Binding-site contacts:
Ligand atom O6 contacts residue THR618 of chain 1.C at 3.3 Å (h-bond).
Ligand atom C7 contacts residue ASN616 of chain 1.C at 3.9 Å.
Ligand atom C5 contacts residue ASN616 of chain 1.C at 3.7 Å.
Ligand atom C2 contacts residue ASN616 of chain 1.C at 2.5 Å.
Ligand atom C4 contacts residue ASN616 of chain 1.C at 4.2 Å.
Ligand atom O5 contacts residue ASN616 of chain 1.C at 2.4 Å (h-bond).
Ligand atom C1 contacts residue THR618 of chain 1.C at 4.2 Å.
Ligand atom C5 contacts residue THR618 of chain 1.C at 4.2 Å.
Ligand atom C3 contacts residue ASN616 of chain 1.C at 3.8 Å.
Ligand atom O7 contacts residue ASN616 of chain 1.C at 4.5 Å.
Ligand atom N2 contacts residue ASN616 of chain 1.C at 2.9 Å (h-bond).
Ligand atom C1 contacts residue ASN616 of chain 1.C at 1.4 Å.
Ligand atom C6 contacts residue THR618 of chain 1.C at 4.1 Å.
Ligand atom O5 contacts residue THR618 of chain 1.C at 3.5 Å (h-bond).

Sequence of chain 1.C:
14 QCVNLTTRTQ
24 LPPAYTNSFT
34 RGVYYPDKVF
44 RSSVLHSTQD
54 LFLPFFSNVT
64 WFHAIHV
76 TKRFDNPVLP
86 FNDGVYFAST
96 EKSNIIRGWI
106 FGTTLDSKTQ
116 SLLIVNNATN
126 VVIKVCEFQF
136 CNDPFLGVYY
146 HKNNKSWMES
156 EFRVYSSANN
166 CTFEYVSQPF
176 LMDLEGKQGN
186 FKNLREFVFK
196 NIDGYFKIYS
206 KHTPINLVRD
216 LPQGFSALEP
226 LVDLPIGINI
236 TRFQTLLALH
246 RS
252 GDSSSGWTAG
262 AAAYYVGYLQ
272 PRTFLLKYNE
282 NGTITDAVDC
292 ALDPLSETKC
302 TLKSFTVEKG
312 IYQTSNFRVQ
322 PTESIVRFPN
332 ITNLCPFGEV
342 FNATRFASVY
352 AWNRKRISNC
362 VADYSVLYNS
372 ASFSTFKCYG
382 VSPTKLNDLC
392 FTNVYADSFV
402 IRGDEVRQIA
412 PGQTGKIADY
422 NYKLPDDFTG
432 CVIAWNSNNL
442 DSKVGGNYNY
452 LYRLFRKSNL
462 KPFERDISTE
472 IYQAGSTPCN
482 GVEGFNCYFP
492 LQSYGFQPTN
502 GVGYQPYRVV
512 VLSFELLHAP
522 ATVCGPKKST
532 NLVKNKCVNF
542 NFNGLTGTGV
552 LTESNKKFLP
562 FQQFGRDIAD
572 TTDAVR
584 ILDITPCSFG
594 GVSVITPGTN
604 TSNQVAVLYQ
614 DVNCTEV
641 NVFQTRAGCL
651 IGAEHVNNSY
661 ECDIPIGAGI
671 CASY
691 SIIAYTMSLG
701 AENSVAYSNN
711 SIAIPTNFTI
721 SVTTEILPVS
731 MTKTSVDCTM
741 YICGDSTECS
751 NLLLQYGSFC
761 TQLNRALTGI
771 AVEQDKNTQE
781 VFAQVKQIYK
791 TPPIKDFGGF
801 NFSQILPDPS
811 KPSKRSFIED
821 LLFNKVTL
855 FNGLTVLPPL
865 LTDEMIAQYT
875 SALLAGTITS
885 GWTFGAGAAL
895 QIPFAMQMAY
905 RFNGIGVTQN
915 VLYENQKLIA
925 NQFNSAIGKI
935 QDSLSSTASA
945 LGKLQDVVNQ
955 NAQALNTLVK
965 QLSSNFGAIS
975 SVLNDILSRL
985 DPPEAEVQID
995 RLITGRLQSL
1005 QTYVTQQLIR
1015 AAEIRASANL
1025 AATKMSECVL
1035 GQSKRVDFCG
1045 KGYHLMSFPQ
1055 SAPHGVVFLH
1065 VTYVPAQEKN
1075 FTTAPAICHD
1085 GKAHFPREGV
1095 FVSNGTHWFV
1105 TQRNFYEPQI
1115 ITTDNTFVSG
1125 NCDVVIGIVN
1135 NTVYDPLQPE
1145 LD

This small molecule binds to this protein.
Small molecule (SMILES): CC(=O)N[C@@H]1[C@@H](O)[C@H](O)[C@@H](CO)O[C@H]1O